Sequence of chain 54.C:
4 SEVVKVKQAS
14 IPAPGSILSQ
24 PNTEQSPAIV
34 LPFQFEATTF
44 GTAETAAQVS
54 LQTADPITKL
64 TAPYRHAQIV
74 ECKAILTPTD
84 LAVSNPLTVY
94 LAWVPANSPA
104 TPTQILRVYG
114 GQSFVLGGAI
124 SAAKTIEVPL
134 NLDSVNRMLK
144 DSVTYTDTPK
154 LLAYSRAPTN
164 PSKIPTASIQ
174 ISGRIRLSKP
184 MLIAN

Binding-site contacts:
Ligand atom C1' contacts residue GLU74 of chain 54.C at 3.8 Å.
Ligand atom OP1 contacts residue ASN134 of chain 54.C at 4.2 Å.
Ligand atom O3' contacts residue LYS8 of chain 54.C at 3.8 Å.
Ligand atom OP1 contacts residue PRO132 of chain 54.C at 3.6 Å.
Ligand atom O2' contacts residue ASN134 of chain 54.C at 3.2 Å (h-bond).
Ligand atom OP2 contacts residue LYS10 of chain 54.C at 2.9 Å.
Ligand atom C2' contacts residue GLU74 of chain 54.C at 4.1 Å.
Ligand atom O2' contacts residue GLU74 of chain 54.C at 3.2 Å.
Ligand atom O4' contacts residue GLU74 of chain 54.C at 3.7 Å.
Ligand atom P contacts residue LYS8 of chain 54.C at 3.0 Å.
Ligand atom O2' contacts residue LEU135 of chain 54.C at 4.3 Å.
Ligand atom OP2 contacts residue LYS8 of chain 54.C at 2.9 Å (salt-bridge).
Ligand atom C2' contacts residue ASN134 of chain 54.C at 4.3 Å.
Ligand atom OP1 contacts residue LYS8 of chain 54.C at 2.6 Å (salt-bridge).
Ligand atom O5' contacts residue LYS8 of chain 54.C at 4.5 Å.
Ligand atom P contacts residue LYS10 of chain 54.C at 4.0 Å.
Ligand atom C4' contacts residue GLU74 of chain 54.C at 3.9 Å.
Ligand atom OP1 contacts residue LYS10 of chain 54.C at 4.3 Å.
Ligand atom O3' contacts residue ASN134 of chain 54.C at 4.2 Å.

A protein and the small-molecule ligand that binds it are described below.
Small molecule (SMILES): Nc1ccn([C@@H]2O[C@H](CO[P](=O)(O)O[C@H]3[C@@H](O)[C@H](n4ccc(N)nc4=O)O[C@@H]3CO[P](=O)(O)O[C@H]3[C@@H](O)[C@H](n4ccc(N)nc4=O)O[C@@H]3CO)[C@@H](O)[C@H]2O)c(=O)n1